Binding-site contacts:
Ligand atom C17 contacts residue HEM1 of chain 1.C at 3.0 Å.
Ligand atom C06 contacts residue GLY290 of chain 1.A at 4.0 Å.
Ligand atom N11 contacts residue PRO269 of chain 1.A at 3.4 Å.
Ligand atom C4' contacts residue TRP10 of chain 1.B at 3.5 Å (hydrophobic).
Ligand atom C14 contacts residue GLU296 of chain 1.A at 4.0 Å.
Ligand atom N03 contacts residue VAL271 of chain 1.A at 3.8 Å.
Ligand atom N19 contacts residue HEM1 of chain 1.C at 2.8 Å (h-bond).
Ligand atom C06 contacts residue PRO269 of chain 1.A at 3.0 Å (hydrophobic).
Ligand atom C21 contacts residue HEM1 of chain 1.C at 3.7 Å.
Ligand atom N13 contacts residue VAL271 of chain 1.A at 3.3 Å.
Ligand atom C16 contacts residue PRO269 of chain 1.A at 3.8 Å (hydrophobic).
Ligand atom N03 contacts residue GLU296 of chain 1.A at 4.0 Å.
Ligand atom N13 contacts residue GLU296 of chain 1.A at 3.6 Å.
Ligand atom C12 contacts residue VAL271 of chain 1.A at 3.5 Å (hydrophobic).
Ligand atom N11 contacts residue GLU296 of chain 1.A at 3.7 Å.
Ligand atom C06 contacts residue SER289 of chain 1.A at 3.9 Å.
Ligand atom C12 contacts residue GLU296 of chain 1.A at 3.5 Å.
Ligand atom C2' contacts residue TYR410 of chain 1.A at 3.9 Å (hydrophobic).
Ligand atom C3' contacts residue MET40 of chain 1.A at 3.4 Å (hydrophobic).
Ligand atom C20 contacts residue HEM1 of chain 1.C at 3.2 Å.
Ligand atom N01 contacts residue HEM1 of chain 1.C at 2.3 Å.
Ligand atom C05 contacts residue PHE288 of chain 1.A at 3.7 Å (hydrophobic).
Ligand atom C14 contacts residue VAL271 of chain 1.A at 3.7 Å (hydrophobic).
Ligand atom C15 contacts residue GLN182 of chain 1.A at 3.2 Å.
Ligand atom C21 contacts residue TRP382 of chain 1.A at 3.9 Å (hydrophobic).
Ligand atom C06 contacts residue VAL271 of chain 1.A at 3.6 Å (hydrophobic).
Ligand atom C05 contacts residue HEM1 of chain 1.C at 3.2 Å.
Ligand atom F7' contacts residue MET40 of chain 1.A at 3.2 Å.
Ligand atom C06 contacts residue PHE288 of chain 1.A at 3.8 Å (hydrophobic).
Ligand atom C18 contacts residue HEM1 of chain 1.C at 3.4 Å.
Ligand atom C18 contacts residue VAL271 of chain 1.A at 3.8 Å (hydrophobic).
Ligand atom N11 contacts residue VAL271 of chain 1.A at 3.9 Å.
Ligand atom C2' contacts residue MET40 of chain 1.A at 3.6 Å (hydrophobic).
Ligand atom C06 contacts residue ALA270 of chain 1.A at 3.5 Å (hydrophobic).
Ligand atom C02 contacts residue GLU296 of chain 1.A at 4.0 Å.
Ligand atom C16 contacts residue GLN182 of chain 1.A at 3.5 Å.
Ligand atom F7' contacts residue LEU41 of chain 1.A at 3.3 Å.
Ligand atom C5' contacts residue TRP10 of chain 1.B at 3.6 Å (hydrophobic).
Ligand atom C4' contacts residue MET40 of chain 1.A at 3.8 Å (hydrophobic).
Ligand atom C02 contacts residue HEM1 of chain 1.C at 3.1 Å.

Sequence of chain 1.A:
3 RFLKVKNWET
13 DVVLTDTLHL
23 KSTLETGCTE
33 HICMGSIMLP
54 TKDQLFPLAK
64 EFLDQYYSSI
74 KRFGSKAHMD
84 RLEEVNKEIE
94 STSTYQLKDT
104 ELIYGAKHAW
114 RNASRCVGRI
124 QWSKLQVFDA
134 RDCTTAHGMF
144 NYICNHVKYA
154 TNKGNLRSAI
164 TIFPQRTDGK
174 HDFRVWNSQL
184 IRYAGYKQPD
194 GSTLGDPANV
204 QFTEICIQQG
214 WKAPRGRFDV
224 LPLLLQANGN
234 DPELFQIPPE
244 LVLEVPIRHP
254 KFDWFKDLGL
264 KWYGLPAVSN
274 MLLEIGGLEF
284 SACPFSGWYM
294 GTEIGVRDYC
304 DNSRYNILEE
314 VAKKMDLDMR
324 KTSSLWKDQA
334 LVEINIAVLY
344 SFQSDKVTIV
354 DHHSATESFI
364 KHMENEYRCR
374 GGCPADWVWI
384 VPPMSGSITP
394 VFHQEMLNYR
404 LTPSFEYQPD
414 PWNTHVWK

Sequence of chain 1.B:
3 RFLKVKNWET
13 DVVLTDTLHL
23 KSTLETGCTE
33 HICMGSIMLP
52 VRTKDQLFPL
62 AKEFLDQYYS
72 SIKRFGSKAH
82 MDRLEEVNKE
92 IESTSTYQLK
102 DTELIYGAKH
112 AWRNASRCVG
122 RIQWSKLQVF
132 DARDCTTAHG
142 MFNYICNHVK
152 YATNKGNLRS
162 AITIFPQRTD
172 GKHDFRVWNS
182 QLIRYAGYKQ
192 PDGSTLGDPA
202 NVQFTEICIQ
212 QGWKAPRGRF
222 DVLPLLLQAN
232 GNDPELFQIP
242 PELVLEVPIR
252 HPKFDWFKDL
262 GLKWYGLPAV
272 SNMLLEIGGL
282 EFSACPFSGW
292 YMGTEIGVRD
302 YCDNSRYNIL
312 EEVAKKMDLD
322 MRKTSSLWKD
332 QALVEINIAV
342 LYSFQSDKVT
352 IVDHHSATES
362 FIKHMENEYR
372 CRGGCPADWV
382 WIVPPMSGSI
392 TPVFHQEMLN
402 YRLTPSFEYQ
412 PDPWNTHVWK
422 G

The protein below binds the small molecule below.
Small molecule (SMILES): Cc1cncn1-c1nccc(CCNCCCc2cccc(F)c2)n1